The protein below binds the small molecule below.
Small molecule (SMILES): CC(=O)OP(=O)(O)O

Binding-site contacts:
Ligand atom O2P contacts residue ALA71 of chain 1.A at 3.2 Å.
Ligand atom C1M contacts residue SER178 of chain 1.A at 3.4 Å.
Ligand atom O1 contacts residue VAL70 of chain 1.A at 2.6 Å (h-bond).
Ligand atom C1M contacts residue ASN177 of chain 1.A at 4.3 Å.
Ligand atom O1 contacts residue ALA71 of chain 1.A at 4.1 Å.
Ligand atom C1 contacts residue ALA71 of chain 1.A at 4.0 Å (hydrophobic).
Ligand atom O1 contacts residue GLY68 of chain 1.A at 3.6 Å.
Ligand atom O1P contacts residue GLY68 of chain 1.A at 2.7 Å (h-bond).
Ligand atom P contacts residue ALA71 of chain 1.A at 3.5 Å.
Ligand atom O1P contacts residue ALA71 of chain 1.A at 3.2 Å.
Ligand atom C1 contacts residue VAL70 of chain 1.A at 3.3 Å (hydrophobic).
Ligand atom C1M contacts residue SER176 of chain 1.A at 4.1 Å.
Ligand atom O1P contacts residue GLY67 of chain 1.A at 3.5 Å.
Ligand atom O1P contacts residue NAP1 of chain 1.B at 3.1 Å (h-bond).
Ligand atom C1 contacts residue GLY68 of chain 1.A at 3.4 Å.
Ligand atom O1 contacts residue SER178 of chain 1.A at 3.6 Å.
Ligand atom O2P contacts residue VAL70 of chain 1.A at 4.2 Å.
Ligand atom O2 contacts residue GLY67 of chain 1.A at 4.3 Å.
Ligand atom O1 contacts residue ILE69 of chain 1.A at 3.1 Å (h-bond).
Ligand atom O2 contacts residue VAL70 of chain 1.A at 3.2 Å (h-bond).
Ligand atom O2 contacts residue ILE69 of chain 1.A at 3.3 Å (h-bond).
Ligand atom P contacts residue GLY68 of chain 1.A at 3.3 Å.
Ligand atom C1M contacts residue ILE69 of chain 1.A at 4.0 Å (hydrophobic).
Ligand atom C1M contacts residue GLY68 of chain 1.A at 3.6 Å.
Ligand atom P contacts residue GLY67 of chain 1.A at 4.5 Å.
Ligand atom P contacts residue NAP1 of chain 1.B at 4.2 Å.
Ligand atom O2 contacts residue GLY68 of chain 1.A at 2.8 Å.
Ligand atom C1 contacts residue ILE69 of chain 1.A at 3.3 Å (hydrophobic).
Ligand atom O3P contacts residue GLY68 of chain 1.A at 4.3 Å.
Ligand atom C1 contacts residue SER178 of chain 1.A at 3.6 Å.
Ligand atom O3P contacts residue NAP1 of chain 1.B at 4.2 Å.
Ligand atom O2 contacts residue ALA71 of chain 1.A at 2.8 Å (h-bond).

Sequence of chain 1.A:
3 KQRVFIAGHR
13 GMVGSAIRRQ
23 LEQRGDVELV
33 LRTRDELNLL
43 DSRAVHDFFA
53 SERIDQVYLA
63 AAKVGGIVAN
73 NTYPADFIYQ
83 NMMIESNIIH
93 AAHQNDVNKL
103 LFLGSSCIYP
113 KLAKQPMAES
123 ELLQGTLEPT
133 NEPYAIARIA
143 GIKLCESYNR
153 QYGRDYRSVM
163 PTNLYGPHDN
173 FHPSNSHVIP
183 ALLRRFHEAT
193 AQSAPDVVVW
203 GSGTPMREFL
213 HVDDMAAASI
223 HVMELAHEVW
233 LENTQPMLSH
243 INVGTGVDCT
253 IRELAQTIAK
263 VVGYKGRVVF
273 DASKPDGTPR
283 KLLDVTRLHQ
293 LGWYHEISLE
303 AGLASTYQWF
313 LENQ